Sequence of chain 2.F:
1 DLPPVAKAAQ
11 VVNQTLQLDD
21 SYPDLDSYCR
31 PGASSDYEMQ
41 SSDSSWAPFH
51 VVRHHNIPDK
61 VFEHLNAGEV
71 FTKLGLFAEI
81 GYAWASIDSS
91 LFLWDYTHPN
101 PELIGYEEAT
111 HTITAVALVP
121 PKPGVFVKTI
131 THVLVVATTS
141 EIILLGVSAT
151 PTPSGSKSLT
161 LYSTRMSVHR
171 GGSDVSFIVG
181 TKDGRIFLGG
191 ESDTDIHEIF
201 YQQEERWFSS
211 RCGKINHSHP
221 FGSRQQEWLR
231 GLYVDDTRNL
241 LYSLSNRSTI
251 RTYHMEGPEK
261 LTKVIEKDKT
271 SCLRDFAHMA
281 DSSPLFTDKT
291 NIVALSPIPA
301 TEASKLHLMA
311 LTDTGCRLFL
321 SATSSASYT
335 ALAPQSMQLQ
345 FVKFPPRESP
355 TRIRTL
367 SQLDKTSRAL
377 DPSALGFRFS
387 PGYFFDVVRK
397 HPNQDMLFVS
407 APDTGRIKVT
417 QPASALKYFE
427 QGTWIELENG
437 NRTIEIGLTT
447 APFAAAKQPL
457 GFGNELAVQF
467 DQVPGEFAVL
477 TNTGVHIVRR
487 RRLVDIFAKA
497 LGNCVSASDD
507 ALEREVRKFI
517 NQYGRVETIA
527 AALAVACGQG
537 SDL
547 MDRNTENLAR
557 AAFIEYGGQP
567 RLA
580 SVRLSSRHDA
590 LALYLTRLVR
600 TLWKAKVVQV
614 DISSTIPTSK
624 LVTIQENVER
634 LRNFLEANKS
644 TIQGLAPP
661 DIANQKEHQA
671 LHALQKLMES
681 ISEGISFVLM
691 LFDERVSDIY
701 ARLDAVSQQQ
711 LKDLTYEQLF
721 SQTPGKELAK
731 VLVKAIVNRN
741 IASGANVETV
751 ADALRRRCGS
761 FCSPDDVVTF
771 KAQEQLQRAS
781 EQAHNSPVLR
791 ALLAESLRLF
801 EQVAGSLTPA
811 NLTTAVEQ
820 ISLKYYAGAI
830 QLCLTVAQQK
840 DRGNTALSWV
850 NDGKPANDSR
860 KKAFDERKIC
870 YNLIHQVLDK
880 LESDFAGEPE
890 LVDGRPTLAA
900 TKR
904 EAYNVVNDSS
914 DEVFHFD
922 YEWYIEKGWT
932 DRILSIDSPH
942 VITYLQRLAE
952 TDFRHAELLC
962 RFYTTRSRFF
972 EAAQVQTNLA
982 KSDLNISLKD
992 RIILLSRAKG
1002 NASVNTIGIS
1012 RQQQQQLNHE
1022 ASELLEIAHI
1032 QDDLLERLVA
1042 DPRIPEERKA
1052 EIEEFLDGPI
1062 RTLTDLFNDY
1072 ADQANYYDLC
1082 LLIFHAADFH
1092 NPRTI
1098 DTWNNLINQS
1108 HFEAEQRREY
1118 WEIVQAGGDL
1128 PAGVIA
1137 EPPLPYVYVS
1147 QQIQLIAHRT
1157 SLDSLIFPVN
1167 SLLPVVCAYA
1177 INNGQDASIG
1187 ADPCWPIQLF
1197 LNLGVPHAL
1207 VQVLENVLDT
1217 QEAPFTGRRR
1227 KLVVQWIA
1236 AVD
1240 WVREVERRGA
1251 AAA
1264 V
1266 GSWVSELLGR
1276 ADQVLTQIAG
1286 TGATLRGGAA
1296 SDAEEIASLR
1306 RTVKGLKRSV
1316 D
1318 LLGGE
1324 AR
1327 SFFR

A small-molecule ligand and the protein it binds are described below.
Small molecule (SMILES): CC[C@H](C)[C@H](NC(=O)[C@@H](NC(=O)[C@H](CC(C)C)NC(=O)[C@@H](N)CCCCN)C(C)C)C(=O)N[C@@H](CC(N)=O)C(=O)N[C@@H](CCCCN)C(=O)N[C@@H](CC(=O)O)C(=O)N[C@@H](CCSC)C(=O)N[C@@H](CCCN=C(N)N)C(=O)N[C@H](C(=O)N[C@@H](CC(=O)O)C(=O)N[C@@H](CC(C)C)C(=O)N[C@@H](Cc1ccccc1)C(=O)N[C@@H](CO)C(=O)N1CCC[C@H]1C(=O)N1CCC[C@H]1C(=O)N[C@H](C=O)CC(N)=O)[C@@H](C)O

Binding-site contacts:
Ligand atom CD1 contacts residue THR1065 of chain 2.F at 2.6 Å.
Ligand atom CZ contacts residue ASP1073 of chain 2.F at 3.6 Å.
Ligand atom CE2 contacts residue GLN1074 of chain 2.F at 3.3 Å.
Ligand atom CD1 contacts residue ARG1049 of chain 2.F at 3.0 Å.
Ligand atom NE contacts residue GLN1074 of chain 2.F at 3.6 Å (h-bond).
Ligand atom CB contacts residue GLN1074 of chain 2.F at 3.7 Å.
Ligand atom N contacts residue ASN1069 of chain 2.F at 3.0 Å (h-bond).
Ligand atom NH1 contacts residue ASN1069 of chain 2.F at 2.6 Å (h-bond).
Ligand atom O contacts residue THR1065 of chain 2.F at 2.7 Å.
Ligand atom CZ contacts residue GLN1074 of chain 2.F at 3.4 Å.
Ligand atom C contacts residue ASN1069 of chain 2.F at 3.7 Å.
Ligand atom CA contacts residue THR1065 of chain 2.F at 3.4 Å.
Ligand atom O contacts residue THR1065 of chain 2.F at 3.5 Å (h-bond).
Ligand atom N contacts residue THR1065 of chain 2.F at 2.3 Å (h-bond).
Ligand atom CD1 contacts residue LEU1064 of chain 2.F at 3.4 Å (hydrophobic).
Ligand atom NZ contacts residue ASP1073 of chain 2.F at 3.3 Å (salt-bridge).
Ligand atom C contacts residue THR1065 of chain 2.F at 3.7 Å.
Ligand atom CG contacts residue THR1065 of chain 2.F at 3.6 Å.
Ligand atom CA contacts residue THR1065 of chain 2.F at 2.7 Å.
Ligand atom C contacts residue ASN1069 of chain 2.F at 3.8 Å.
Ligand atom CG1 contacts residue PHE1068 of chain 2.F at 3.6 Å (hydrophobic).
Ligand atom CG contacts residue GLN1074 of chain 2.F at 3.5 Å.
Ligand atom NH2 contacts residue ASP1073 of chain 2.F at 3.0 Å (salt-bridge).
Ligand atom C contacts residue THR1065 of chain 2.F at 2.9 Å.
Ligand atom CD contacts residue GLN1074 of chain 2.F at 2.8 Å.
Ligand atom NH1 contacts residue GLN1074 of chain 2.F at 3.8 Å.
Ligand atom CA contacts residue ASN1069 of chain 2.F at 3.4 Å.
Ligand atom CG2 contacts residue PHE1068 of chain 2.F at 3.6 Å (hydrophobic).
Ligand atom O contacts residue ASN1069 of chain 2.F at 3.0 Å (h-bond).
Ligand atom CB contacts residue THR1065 of chain 2.F at 3.6 Å.
Ligand atom CD contacts residue ASN1069 of chain 2.F at 3.7 Å.
Ligand atom CD1 contacts residue ILE1053 of chain 2.F at 3.6 Å (hydrophobic).
Ligand atom NH1 contacts residue ASP1073 of chain 2.F at 3.4 Å (salt-bridge).
Ligand atom CG2 contacts residue ASN1069 of chain 2.F at 3.3 Å.
Ligand atom CD1 contacts residue PHE1068 of chain 2.F at 3.5 Å (hydrophobic).
Ligand atom N contacts residue THR1065 of chain 2.F at 3.8 Å.
Ligand atom CB contacts residue GLN1074 of chain 2.F at 3.3 Å.
Ligand atom CD2 contacts residue GLN1074 of chain 2.F at 3.2 Å.
Ligand atom CD2 contacts residue ALA1075 of chain 2.F at 3.6 Å (hydrophobic).
Ligand atom O contacts residue ARG1049 of chain 2.F at 3.0 Å.